Sequence of chain 1.A:
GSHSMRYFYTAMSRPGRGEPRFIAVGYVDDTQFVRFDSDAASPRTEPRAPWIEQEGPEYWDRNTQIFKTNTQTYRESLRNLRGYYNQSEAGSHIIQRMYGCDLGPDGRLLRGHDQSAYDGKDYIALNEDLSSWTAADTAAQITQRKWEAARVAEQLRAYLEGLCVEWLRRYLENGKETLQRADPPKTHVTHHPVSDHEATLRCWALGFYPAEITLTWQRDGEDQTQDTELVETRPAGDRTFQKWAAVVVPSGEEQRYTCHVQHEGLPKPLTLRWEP

Binding-site contacts:
Ligand atom O contacts residue TYR159 of chain 1.A at 2.5 Å (h-bond).
Ligand atom O contacts residue THR143 of chain 1.A at 2.6 Å (h-bond).
Ligand atom O contacts residue TRP147 of chain 1.A at 3.5 Å (h-bond).
Ligand atom CE contacts residue TYR123 of chain 1.A at 3.5 Å (hydrophobic).
Ligand atom OXT contacts residue ASN80 of chain 1.A at 3.0 Å (h-bond).
Ligand atom CG contacts residue TRP147 of chain 1.A at 3.5 Å (hydrophobic).
Ligand atom O contacts residue ILE66 of chain 1.A at 3.4 Å.
Ligand atom CA contacts residue TYR99 of chain 1.A at 3.4 Å (hydrophobic).
Ligand atom CA contacts residue SER77 of chain 1.A at 3.6 Å.
Ligand atom O contacts residue TYR84 of chain 1.A at 2.8 Å (h-bond).
Ligand atom O contacts residue TRP147 of chain 1.A at 3.2 Å (h-bond).
Ligand atom OXT contacts residue LYS146 of chain 1.A at 2.9 Å (salt-bridge).
Ligand atom CG2 contacts residue ASN80 of chain 1.A at 3.2 Å.
Ligand atom CD1 contacts residue TYR159 of chain 1.A at 3.5 Å (hydrophobic).
Ligand atom C contacts residue TYR84 of chain 1.A at 3.5 Å (hydrophobic).
Ligand atom CD2 contacts residue TRP167 of chain 1.A at 3.4 Å (hydrophobic).
Ligand atom OXT contacts residue TYR84 of chain 1.A at 3.2 Å (h-bond).
Ligand atom C contacts residue THR143 of chain 1.A at 3.6 Å.
Ligand atom C contacts residue TYR7 of chain 1.A at 3.2 Å (hydrophobic).
Ligand atom CA contacts residue TYR171 of chain 1.A at 3.6 Å (hydrophobic).
Ligand atom CG2 contacts residue VAL152 of chain 1.A at 3.3 Å (hydrophobic).
Ligand atom OD2 contacts residue ARG62 of chain 1.A at 3.3 Å (salt-bridge).
Ligand atom OG contacts residue THR73 of chain 1.A at 3.1 Å (h-bond).
Ligand atom N contacts residue SER77 of chain 1.A at 3.0 Å (h-bond).
Ligand atom CE1 contacts residue GLN155 of chain 1.A at 3.6 Å.
Ligand atom N contacts residue TYR159 of chain 1.A at 3.5 Å.
Ligand atom N contacts residue TYR7 of chain 1.A at 3.1 Å (h-bond).
Ligand atom CA contacts residue TYR7 of chain 1.A at 3.3 Å (hydrophobic).
Ligand atom OG contacts residue THR69 of chain 1.A at 3.3 Å.
Ligand atom N contacts residue TYR171 of chain 1.A at 2.7 Å (h-bond).
Ligand atom CG contacts residue ASN63 of chain 1.A at 3.6 Å.
Ligand atom N contacts residue TYR7 of chain 1.A at 3.4 Å (h-bond).
Ligand atom N contacts residue TYR99 of chain 1.A at 3.1 Å (h-bond).
Ligand atom CB contacts residue ASN70 of chain 1.A at 3.4 Å.
Ligand atom CD contacts residue ASN63 of chain 1.A at 3.2 Å.
Ligand atom N contacts residue THR73 of chain 1.A at 3.5 Å.
Ligand atom CB contacts residue ARG62 of chain 1.A at 3.2 Å.
Ligand atom OG1 contacts residue TRP147 of chain 1.A at 3.5 Å.
Ligand atom CB contacts residue SER77 of chain 1.A at 3.6 Å.
Ligand atom CB contacts residue TYR99 of chain 1.A at 3.3 Å (hydrophobic).

The small molecule below binds the protein below.
Small molecule (SMILES): CC[C@H](C)[C@H](NC(=O)[C@@H](NC(=O)[C@H](CO)NC(=O)[C@H](CCCCN)NC(=O)[C@H](CC(=O)O)NC(=O)[C@H](Cc1ccccc1)NC(=O)[C@@H]1CCCN1C(=O)[C@@H](N)CC(C)C)[C@@H](C)O)C(=O)N[C@@H](CCSC)C(=O)O